Binding-site contacts:
Ligand atom C8 contacts residue GLN804 of chain 1.C at 4.0 Å.
Ligand atom C7 contacts residue ASN801 of chain 1.C at 3.6 Å.
Ligand atom O7 contacts residue ASN801 of chain 1.C at 3.9 Å.
Ligand atom C6 contacts residue GLN804 of chain 1.C at 3.4 Å.
Ligand atom O6 contacts residue SER803 of chain 1.C at 4.3 Å.
Ligand atom O5 contacts residue ASN801 of chain 1.C at 2.3 Å (h-bond).
Ligand atom C1 contacts residue SER803 of chain 1.C at 3.8 Å.
Ligand atom N2 contacts residue ASN801 of chain 1.C at 3.0 Å (h-bond).
Ligand atom C5 contacts residue GLN804 of chain 1.C at 4.4 Å.
Ligand atom C1 contacts residue ASN801 of chain 1.C at 1.4 Å.
Ligand atom C3 contacts residue ASN801 of chain 1.C at 3.8 Å.
Ligand atom C2 contacts residue ASN801 of chain 1.C at 2.5 Å.
Ligand atom C5 contacts residue ASN801 of chain 1.C at 3.6 Å.
Ligand atom O6 contacts residue GLN804 of chain 1.C at 4.0 Å.
Ligand atom C5 contacts residue SER803 of chain 1.C at 3.4 Å.
Ligand atom C4 contacts residue ASN801 of chain 1.C at 4.2 Å.
Ligand atom C6 contacts residue SER803 of chain 1.C at 3.5 Å.
Ligand atom O5 contacts residue SER803 of chain 1.C at 3.3 Å (h-bond).

Sequence of chain 1.C:
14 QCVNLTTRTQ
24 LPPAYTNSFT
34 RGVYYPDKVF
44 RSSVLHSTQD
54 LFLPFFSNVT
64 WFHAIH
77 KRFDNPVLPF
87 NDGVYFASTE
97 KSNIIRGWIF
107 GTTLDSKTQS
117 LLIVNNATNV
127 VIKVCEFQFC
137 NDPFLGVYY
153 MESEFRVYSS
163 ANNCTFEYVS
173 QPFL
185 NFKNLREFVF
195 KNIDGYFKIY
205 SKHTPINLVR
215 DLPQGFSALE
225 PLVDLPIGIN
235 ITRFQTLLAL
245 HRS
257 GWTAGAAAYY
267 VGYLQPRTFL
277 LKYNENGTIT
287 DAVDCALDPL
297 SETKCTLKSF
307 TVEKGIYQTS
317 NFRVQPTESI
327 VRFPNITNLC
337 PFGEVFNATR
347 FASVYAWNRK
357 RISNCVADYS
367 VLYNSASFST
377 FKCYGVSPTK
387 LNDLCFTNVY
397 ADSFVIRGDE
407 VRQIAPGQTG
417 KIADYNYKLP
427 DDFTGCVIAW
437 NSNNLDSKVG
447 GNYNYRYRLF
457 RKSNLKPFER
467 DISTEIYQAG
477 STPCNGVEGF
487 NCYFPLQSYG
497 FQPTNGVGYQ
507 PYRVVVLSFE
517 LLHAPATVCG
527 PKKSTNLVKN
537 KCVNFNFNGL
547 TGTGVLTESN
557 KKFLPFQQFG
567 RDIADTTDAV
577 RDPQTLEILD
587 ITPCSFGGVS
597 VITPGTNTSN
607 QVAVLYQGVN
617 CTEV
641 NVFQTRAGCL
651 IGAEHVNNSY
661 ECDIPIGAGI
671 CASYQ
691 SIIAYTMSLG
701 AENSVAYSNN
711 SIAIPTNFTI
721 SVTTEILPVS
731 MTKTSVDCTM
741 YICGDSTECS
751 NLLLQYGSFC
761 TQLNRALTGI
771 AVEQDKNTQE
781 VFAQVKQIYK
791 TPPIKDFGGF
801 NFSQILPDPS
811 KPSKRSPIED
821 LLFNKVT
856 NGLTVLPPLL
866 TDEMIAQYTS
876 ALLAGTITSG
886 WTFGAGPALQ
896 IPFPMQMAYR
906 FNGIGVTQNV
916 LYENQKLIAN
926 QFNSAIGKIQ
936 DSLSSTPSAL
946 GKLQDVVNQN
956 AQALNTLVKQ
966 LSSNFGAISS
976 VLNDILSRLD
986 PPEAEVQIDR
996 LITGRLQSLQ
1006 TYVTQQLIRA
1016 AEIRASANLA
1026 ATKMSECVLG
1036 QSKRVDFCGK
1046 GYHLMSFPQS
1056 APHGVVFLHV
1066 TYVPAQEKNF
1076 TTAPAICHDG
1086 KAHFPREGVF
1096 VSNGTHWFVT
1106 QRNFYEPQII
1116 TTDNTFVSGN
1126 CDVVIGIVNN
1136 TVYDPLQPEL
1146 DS

The small molecule below binds the protein below.
Small molecule (SMILES): CC(=O)N[C@H]1[C@H](O[C@H]2[C@H](O)[C@@H](NC(C)=O)CO[C@@H]2CO)O[C@H](CO)[C@@H](O)[C@@H]1O